A protein and the small-molecule ligand that binds it are described below.
Small molecule (SMILES): CC(=O)N[C@@H]1[C@@H](O)[C@H](O)[C@@H](CO)O[C@H]1O

Sequence of chain 1.C:
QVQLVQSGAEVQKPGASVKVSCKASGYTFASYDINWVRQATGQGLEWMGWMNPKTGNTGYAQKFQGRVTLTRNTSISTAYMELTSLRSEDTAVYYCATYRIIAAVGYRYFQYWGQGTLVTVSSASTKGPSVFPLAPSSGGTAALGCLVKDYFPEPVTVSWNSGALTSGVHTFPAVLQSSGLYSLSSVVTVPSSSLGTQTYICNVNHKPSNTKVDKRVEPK

Binding-site contacts:
Ligand atom O5 contacts residue ASN73 of chain 1.C at 2.3 Å (h-bond).
Ligand atom C1 contacts residue ILE76 of chain 1.C at 4.3 Å (hydrophobic).
Ligand atom C4 contacts residue ASN73 of chain 1.C at 4.3 Å.
Ligand atom O5 contacts residue ILE76 of chain 1.C at 4.0 Å.
Ligand atom C3 contacts residue ASN73 of chain 1.C at 3.8 Å.
Ligand atom C2 contacts residue ASN73 of chain 1.C at 2.5 Å.
Ligand atom N2 contacts residue ASN73 of chain 1.C at 3.0 Å (h-bond).
Ligand atom C1 contacts residue ASN73 of chain 1.C at 1.4 Å.
Ligand atom C7 contacts residue ASN73 of chain 1.C at 3.4 Å.
Ligand atom O7 contacts residue ASN73 of chain 1.C at 3.4 Å (h-bond).
Ligand atom C5 contacts residue ASN73 of chain 1.C at 3.7 Å.
Ligand atom C8 contacts residue ASN73 of chain 1.C at 4.1 Å.